Sequence of chain 1.O:
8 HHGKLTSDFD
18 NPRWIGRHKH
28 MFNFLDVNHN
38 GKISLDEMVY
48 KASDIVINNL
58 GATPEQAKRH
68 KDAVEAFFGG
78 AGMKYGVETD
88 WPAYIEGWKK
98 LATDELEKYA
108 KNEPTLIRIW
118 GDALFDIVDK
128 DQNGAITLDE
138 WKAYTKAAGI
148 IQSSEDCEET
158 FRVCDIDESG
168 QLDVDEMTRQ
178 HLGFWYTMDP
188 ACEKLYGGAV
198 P

A protein and the small-molecule ligand that binds it are described below.
Small molecule (SMILES): O=C1c2cc(-c3ccc(O)cc3)cc(Cc3ccccc3)c2C[C@]1(CO)Cc1ccc(O)cc1

Binding-site contacts:
Ligand atom C24 contacts residue TRP182 of chain 1.O at 3.6 Å (hydrophobic).
Ligand atom C28 contacts residue HIS25 of chain 1.O at 3.6 Å.
Ligand atom C08 contacts residue HIS178 of chain 1.O at 3.6 Å.
Ligand atom C29 contacts residue HIS25 of chain 1.O at 3.4 Å.
Ligand atom C04 contacts residue LEU121 of chain 1.O at 3.5 Å (hydrophobic).
Ligand atom C17 contacts residue TYR141 of chain 1.O at 3.5 Å (hydrophobic).
Ligand atom C22 contacts residue MET28 of chain 1.O at 3.6 Å (hydrophobic).
Ligand atom O03 contacts residue MET28 of chain 1.O at 3.6 Å.
Ligand atom C30 contacts residue TRP182 of chain 1.O at 3.5 Å (hydrophobic).
Ligand atom O02 contacts residue GLY118 of chain 1.O at 3.5 Å.
Ligand atom C07 contacts residue GLY118 of chain 1.O at 3.5 Å.
Ligand atom C29 contacts residue TRP182 of chain 1.O at 3.7 Å (hydrophobic).
Ligand atom O03 contacts residue HIS25 of chain 1.O at 2.9 Å (h-bond).
Ligand atom O03 contacts residue TRP95 of chain 1.O at 3.0 Å (h-bond).
Ligand atom C07 contacts residue HIS178 of chain 1.O at 3.6 Å.
Ligand atom C29 contacts residue MET28 of chain 1.O at 3.6 Å (hydrophobic).
Ligand atom C19 contacts residue MET45 of chain 1.O at 3.7 Å (hydrophobic).
Ligand atom C26 contacts residue MET28 of chain 1.O at 3.6 Å (hydrophobic).
Ligand atom C13 contacts residue TYR141 of chain 1.O at 3.6 Å (hydrophobic).
Ligand atom C29 contacts residue TRP95 of chain 1.O at 3.4 Å (hydrophobic).
Ligand atom O01 contacts residue TRP182 of chain 1.O at 3.7 Å.
Ligand atom C28 contacts residue TRP95 of chain 1.O at 3.4 Å (hydrophobic).
Ligand atom O04 contacts residue ILE147 of chain 1.O at 3.5 Å.
Ligand atom C09 contacts residue PHE122 of chain 1.O at 3.4 Å (hydrophobic).
Ligand atom C25 contacts residue MET28 of chain 1.O at 3.5 Å (hydrophobic).
Ligand atom O03 contacts residue TYR91 of chain 1.O at 2.4 Å (h-bond).
Ligand atom O01 contacts residue TYR193 of chain 1.O at 3.6 Å (h-bond).
Ligand atom C21 contacts residue LEU32 of chain 1.O at 3.6 Å (hydrophobic).
Ligand atom C28 contacts residue TYR91 of chain 1.O at 3.0 Å (hydrophobic).
Ligand atom C03 contacts residue TYR193 of chain 1.O at 3.4 Å (hydrophobic).
Ligand atom C12 contacts residue TRP117 of chain 1.O at 3.5 Å (hydrophobic).
Ligand atom C27 contacts residue TYR91 of chain 1.O at 3.0 Å (hydrophobic).
Ligand atom C19 contacts residue ALA49 of chain 1.O at 3.5 Å (hydrophobic).
Ligand atom C08 contacts residue GLY118 of chain 1.O at 3.5 Å.
Ligand atom O01 contacts residue HIS178 of chain 1.O at 3.0 Å.
Ligand atom C27 contacts residue MET28 of chain 1.O at 3.7 Å (hydrophobic).
Ligand atom C07 contacts residue ILE114 of chain 1.O at 3.5 Å (hydrophobic).
Ligand atom C28 contacts residue MET28 of chain 1.O at 3.4 Å (hydrophobic).
Ligand atom O04 contacts residue TYR193 of chain 1.O at 2.7 Å (h-bond).
Ligand atom C20 contacts residue LYS48 of chain 1.O at 3.6 Å.